The protein below binds the small molecule below.
Small molecule (SMILES): CC[C@H](C)[C@H](NC(=O)[C@@H](N)Cc1ccc(O)cc1)C(=O)N[C@@H](CC(=O)O)C(=O)N[C@H](C(=O)N[C@@H](CC(N)=O)C(=O)N[C@@H](CC(N)=O)C(=O)N[C@@H](CC(=O)O)C(=O)NCC(=O)N[C@@H](CC1=c2ccccc2=NC1)C(=O)N[C@@H](Cc1ccc(O)cc1)C(=O)N[C@@H](CCC(=O)O)C(=O)NCC(=O)N[C@@H](CC(=O)O)C(=O)N[C@@H](CCC(=O)O)C(=O)N[C@@H](CC(C)C)C(=O)N[C@@H](CC(C)C)C(=O)N[C@@H](C)C(N)=O)[C@@H](C)O

Binding-site contacts:
Ligand atom OD1 contacts residue TB1 of chain 1.C at 3.1 Å.
Ligand atom CA contacts residue TB1 of chain 1.C at 4.3 Å.
Ligand atom C contacts residue TB1 of chain 1.C at 3.3 Å.
Ligand atom ND2 contacts residue TB1 of chain 1.C at 3.9 Å.
Ligand atom CA contacts residue TB1 of chain 1.C at 4.4 Å.
Ligand atom N contacts residue TB1 of chain 1.C at 4.2 Å.
Ligand atom OD1 contacts residue TB1 of chain 1.C at 2.2 Å.
Ligand atom OE1 contacts residue TB1 of chain 1.C at 2.4 Å.
Ligand atom N contacts residue TB1 of chain 1.C at 4.2 Å.
Ligand atom CB contacts residue TB1 of chain 1.C at 4.3 Å.
Ligand atom CG contacts residue TB1 of chain 1.C at 3.3 Å.
Ligand atom CD contacts residue TB1 of chain 1.C at 2.8 Å.
Ligand atom CG contacts residue TB1 of chain 1.C at 3.0 Å.
Ligand atom O contacts residue TB1 of chain 1.C at 2.3 Å.
Ligand atom N contacts residue TB1 of chain 1.C at 4.1 Å.
Ligand atom CB contacts residue TB1 of chain 1.C at 4.5 Å.
Ligand atom OE2 contacts residue TB1 of chain 1.C at 2.5 Å.
Ligand atom N contacts residue TB1 of chain 1.C at 4.2 Å.
Ligand atom CG contacts residue TB1 of chain 1.C at 4.3 Å.
Ligand atom OD2 contacts residue TB1 of chain 1.C at 2.3 Å.
Ligand atom CA contacts residue TB1 of chain 1.C at 4.2 Å.
Ligand atom N contacts residue TB1 of chain 1.C at 4.5 Å.